Binding-site contacts:
Ligand atom O contacts residue GLN767 of chain 1.A at 3.1 Å (h-bond).
Ligand atom CE3 contacts residue ARG726 of chain 1.A at 3.5 Å.
Ligand atom C contacts residue GLN768 of chain 1.A at 3.6 Å.
Ligand atom O contacts residue ARG726 of chain 1.A at 3.0 Å (salt-bridge).
Ligand atom CD2 contacts residue ILE756 of chain 1.A at 3.3 Å (hydrophobic).
Ligand atom OD1 contacts residue GLN763 of chain 1.B at 3.2 Å (h-bond).
Ligand atom O contacts residue SER769 of chain 1.A at 3.2 Å (h-bond).
Ligand atom CE2 contacts residue ARG726 of chain 1.A at 3.6 Å.
Ligand atom CA contacts residue ARG726 of chain 1.A at 3.5 Å.
Ligand atom CG2 contacts residue GLN760 of chain 1.A at 3.2 Å.
Ligand atom CG contacts residue GLU822 of chain 1.A at 3.1 Å.
Ligand atom CD1 contacts residue VAL719 of chain 1.A at 3.5 Å (hydrophobic).
Ligand atom O contacts residue ASN723 of chain 1.A at 2.9 Å (h-bond).
Ligand atom CB contacts residue GLY819 of chain 1.A at 3.4 Å.
Ligand atom CD1 contacts residue GLN763 of chain 1.B at 3.3 Å.
Ligand atom O contacts residue GLY819 of chain 1.A at 3.4 Å.
Ligand atom CB contacts residue SER769 of chain 1.A at 3.1 Å.
Ligand atom CA contacts residue GLN767 of chain 1.A at 2.9 Å.
Ligand atom C contacts residue ARG726 of chain 1.A at 3.3 Å.
Ligand atom N contacts residue GLN767 of chain 1.A at 3.2 Å (h-bond).
Ligand atom CE3 contacts residue GLN760 of chain 1.A at 3.5 Å.
Ligand atom CZ2 contacts residue ARG726 of chain 1.A at 3.5 Å.
Ligand atom CZ3 contacts residue ARG726 of chain 1.A at 3.4 Å.
Ligand atom O contacts residue GLN760 of chain 1.A at 3.5 Å (h-bond).
Ligand atom CA contacts residue GLN760 of chain 1.A at 3.5 Å.
Ligand atom OD1 contacts residue PRO765 of chain 1.B at 2.8 Å.
Ligand atom CB contacts residue GLU822 of chain 1.A at 3.4 Å.
Ligand atom O contacts residue GLN768 of chain 1.A at 3.4 Å.
Ligand atom N contacts residue ARG726 of chain 1.A at 3.5 Å (salt-bridge).
Ligand atom OD1 contacts residue GLU822 of chain 1.A at 2.6 Å (salt-bridge).
Ligand atom CD1 contacts residue GLN767 of chain 1.A at 3.4 Å.
Ligand atom OH2 contacts residue ALA759 of chain 1.A at 3.1 Å.
Ligand atom C contacts residue GLN767 of chain 1.A at 3.6 Å.
Ligand atom O contacts residue GLN768 of chain 1.A at 2.6 Å (h-bond).
Ligand atom CD contacts residue LEU1081 of chain 1.A at 3.4 Å (hydrophobic).
Ligand atom CA contacts residue SER769 of chain 1.A at 3.5 Å.
Ligand atom CE2 contacts residue ILE756 of chain 1.A at 3.5 Å (hydrophobic).
Ligand atom CH2 contacts residue ARG726 of chain 1.A at 3.5 Å.
Ligand atom O contacts residue GLY766 of chain 1.A at 3.4 Å.
Ligand atom CB contacts residue VAL719 of chain 1.A at 3.5 Å (hydrophobic).

This small molecule binds to this protein.
Small molecule (SMILES): CC[C@H](C)[C@@H]1NC(=O)CNC(=O)[C@@H]2Cc3c([nH]c4cc(O)ccc34)[S@](=O)C[C@H](NC(=O)CNC1=O)C(=O)N[C@@H](CC(N)=O)C(=O)N1C[C@H](O)C[C@H]1C(=O)N[C@@H]([C@@H](C)[C@@H](O)CO)C(=O)N2

Sequence of chain 1.B:
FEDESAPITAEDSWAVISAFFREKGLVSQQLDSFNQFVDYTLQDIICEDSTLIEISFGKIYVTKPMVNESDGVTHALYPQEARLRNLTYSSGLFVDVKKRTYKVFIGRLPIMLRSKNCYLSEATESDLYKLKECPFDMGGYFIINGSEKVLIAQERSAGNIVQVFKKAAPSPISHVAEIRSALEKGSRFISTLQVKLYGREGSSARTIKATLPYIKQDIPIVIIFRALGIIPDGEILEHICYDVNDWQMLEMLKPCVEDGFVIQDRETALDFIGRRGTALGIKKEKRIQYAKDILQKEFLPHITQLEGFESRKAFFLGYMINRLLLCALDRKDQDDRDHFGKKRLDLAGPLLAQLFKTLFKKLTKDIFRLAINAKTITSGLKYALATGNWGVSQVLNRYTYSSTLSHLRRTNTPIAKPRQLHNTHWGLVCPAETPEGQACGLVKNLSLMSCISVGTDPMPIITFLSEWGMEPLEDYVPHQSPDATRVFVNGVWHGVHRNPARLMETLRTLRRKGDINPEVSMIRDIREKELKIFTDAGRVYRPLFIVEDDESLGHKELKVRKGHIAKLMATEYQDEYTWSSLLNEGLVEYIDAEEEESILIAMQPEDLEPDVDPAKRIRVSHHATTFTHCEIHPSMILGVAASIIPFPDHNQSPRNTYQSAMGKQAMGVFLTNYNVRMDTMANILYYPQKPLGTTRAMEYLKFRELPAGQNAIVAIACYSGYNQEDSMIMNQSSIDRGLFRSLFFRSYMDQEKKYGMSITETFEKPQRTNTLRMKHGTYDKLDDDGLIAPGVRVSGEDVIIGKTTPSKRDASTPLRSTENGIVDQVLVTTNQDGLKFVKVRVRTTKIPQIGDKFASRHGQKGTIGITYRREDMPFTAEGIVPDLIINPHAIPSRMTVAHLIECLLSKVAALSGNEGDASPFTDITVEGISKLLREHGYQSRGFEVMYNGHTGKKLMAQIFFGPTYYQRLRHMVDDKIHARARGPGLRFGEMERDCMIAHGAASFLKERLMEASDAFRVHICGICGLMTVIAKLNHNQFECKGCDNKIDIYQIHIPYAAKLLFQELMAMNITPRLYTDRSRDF

Sequence of chain 1.A:
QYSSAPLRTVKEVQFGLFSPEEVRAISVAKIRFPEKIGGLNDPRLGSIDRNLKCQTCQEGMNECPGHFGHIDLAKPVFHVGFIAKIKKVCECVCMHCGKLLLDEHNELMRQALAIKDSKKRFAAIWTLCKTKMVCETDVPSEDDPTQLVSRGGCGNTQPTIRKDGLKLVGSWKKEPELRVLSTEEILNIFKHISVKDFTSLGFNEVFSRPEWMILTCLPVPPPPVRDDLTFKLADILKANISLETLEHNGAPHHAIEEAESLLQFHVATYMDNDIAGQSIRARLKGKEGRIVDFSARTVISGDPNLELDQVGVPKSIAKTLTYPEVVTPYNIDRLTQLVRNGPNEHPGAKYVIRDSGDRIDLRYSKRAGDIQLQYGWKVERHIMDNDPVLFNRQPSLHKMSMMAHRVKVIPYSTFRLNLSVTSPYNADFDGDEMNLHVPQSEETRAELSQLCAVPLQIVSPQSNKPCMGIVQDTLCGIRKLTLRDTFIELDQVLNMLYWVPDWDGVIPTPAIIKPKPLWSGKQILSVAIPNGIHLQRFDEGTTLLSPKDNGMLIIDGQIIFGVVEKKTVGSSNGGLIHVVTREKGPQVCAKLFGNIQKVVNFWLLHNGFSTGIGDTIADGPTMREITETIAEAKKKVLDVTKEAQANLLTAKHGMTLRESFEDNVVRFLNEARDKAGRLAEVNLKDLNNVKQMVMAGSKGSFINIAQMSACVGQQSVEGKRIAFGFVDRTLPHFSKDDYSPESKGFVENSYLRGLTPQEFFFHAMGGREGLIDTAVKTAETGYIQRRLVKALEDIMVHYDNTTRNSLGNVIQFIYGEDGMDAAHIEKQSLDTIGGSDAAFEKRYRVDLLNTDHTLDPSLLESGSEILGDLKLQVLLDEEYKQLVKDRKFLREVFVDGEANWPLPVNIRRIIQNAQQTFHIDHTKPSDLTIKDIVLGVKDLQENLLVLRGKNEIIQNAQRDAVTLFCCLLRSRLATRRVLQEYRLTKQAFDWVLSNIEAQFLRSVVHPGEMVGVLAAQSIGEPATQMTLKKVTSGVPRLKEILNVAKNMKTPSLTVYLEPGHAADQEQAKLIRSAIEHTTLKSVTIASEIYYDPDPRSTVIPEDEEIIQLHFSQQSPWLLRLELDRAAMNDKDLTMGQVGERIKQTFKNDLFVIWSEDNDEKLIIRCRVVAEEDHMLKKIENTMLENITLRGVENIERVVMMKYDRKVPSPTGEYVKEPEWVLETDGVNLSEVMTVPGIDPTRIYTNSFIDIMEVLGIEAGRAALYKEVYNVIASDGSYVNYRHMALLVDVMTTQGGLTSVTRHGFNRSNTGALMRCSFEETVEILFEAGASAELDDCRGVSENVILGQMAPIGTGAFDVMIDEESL